This protein binds this small molecule.
Small molecule (SMILES): CC(=O)N[C@@H]1[C@@H](O)[C@H](O)[C@@H](CO)O[C@H]1O

Binding-site contacts:
Ligand atom C5 contacts residue ASN359 of chain 1.A at 3.6 Å.
Ligand atom C8 contacts residue ASN360 of chain 1.A at 3.5 Å.
Ligand atom O5 contacts residue ASN359 of chain 1.A at 2.4 Å (h-bond).
Ligand atom C8 contacts residue ASN359 of chain 1.A at 3.8 Å.
Ligand atom O7 contacts residue ASN359 of chain 1.A at 3.6 Å (h-bond).
Ligand atom C2 contacts residue ASN359 of chain 1.A at 2.4 Å.
Ligand atom C4 contacts residue ASN359 of chain 1.A at 4.1 Å.
Ligand atom N2 contacts residue ASN359 of chain 1.A at 2.8 Å (h-bond).
Ligand atom C7 contacts residue ASN359 of chain 1.A at 3.3 Å.
Ligand atom C1 contacts residue ASN359 of chain 1.A at 1.4 Å.
Ligand atom C3 contacts residue ASN359 of chain 1.A at 3.7 Å.

Sequence of chain 1.A:
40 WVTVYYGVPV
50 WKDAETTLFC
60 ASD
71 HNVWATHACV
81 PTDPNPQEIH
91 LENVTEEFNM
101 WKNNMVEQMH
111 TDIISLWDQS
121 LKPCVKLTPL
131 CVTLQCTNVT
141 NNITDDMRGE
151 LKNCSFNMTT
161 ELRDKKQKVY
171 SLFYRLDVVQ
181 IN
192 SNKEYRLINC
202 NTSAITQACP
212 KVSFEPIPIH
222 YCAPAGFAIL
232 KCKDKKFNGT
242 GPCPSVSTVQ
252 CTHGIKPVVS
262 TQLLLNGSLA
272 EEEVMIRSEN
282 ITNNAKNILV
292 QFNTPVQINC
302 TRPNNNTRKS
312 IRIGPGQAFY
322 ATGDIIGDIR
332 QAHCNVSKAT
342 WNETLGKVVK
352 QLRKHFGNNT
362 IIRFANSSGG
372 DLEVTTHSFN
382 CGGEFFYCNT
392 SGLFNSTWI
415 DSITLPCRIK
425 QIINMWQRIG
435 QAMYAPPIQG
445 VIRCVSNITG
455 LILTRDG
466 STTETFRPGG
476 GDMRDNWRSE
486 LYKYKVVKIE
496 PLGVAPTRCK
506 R